This small molecule binds to this protein.
Small molecule (SMILES): Cc1ccc(-c2cc(C(F)(F)F)nn2-c2ccc(S(N)(=O)=O)cc2)cc1

Sequence of chain 1.A:
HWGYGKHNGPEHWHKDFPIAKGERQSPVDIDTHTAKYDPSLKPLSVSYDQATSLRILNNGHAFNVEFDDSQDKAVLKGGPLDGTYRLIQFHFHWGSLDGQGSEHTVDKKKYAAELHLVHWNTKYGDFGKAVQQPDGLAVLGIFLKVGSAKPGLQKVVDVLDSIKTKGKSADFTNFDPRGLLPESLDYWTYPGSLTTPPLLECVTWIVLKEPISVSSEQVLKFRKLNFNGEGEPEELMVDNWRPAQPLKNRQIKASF

Binding-site contacts:
Ligand atom N3 contacts residue HIS93 of chain 1.A at 3.2 Å (h-bond).
Ligand atom N3 contacts residue HIS95 of chain 1.A at 3.3 Å (h-bond).
Ligand atom S1 contacts residue HIS93 of chain 1.A at 3.8 Å.
Ligand atom C2 contacts residue PHE129 of chain 1.A at 3.7 Å (hydrophobic).
Ligand atom C9 contacts residue ASN66 of chain 1.A at 3.7 Å.
Ligand atom C15 contacts residue LEU196 of chain 1.A at 3.9 Å (hydrophobic).
Ligand atom C10 contacts residue GLN91 of chain 1.A at 3.5 Å.
Ligand atom N3 contacts residue THR197 of chain 1.A at 2.8 Å (h-bond).
Ligand atom F2 contacts residue LEU202 of chain 1.A at 3.8 Å.
Ligand atom F1 contacts residue PHE129 of chain 1.A at 3.6 Å.
Ligand atom F2 contacts residue VAL133 of chain 1.A at 3.9 Å.
Ligand atom C8 contacts residue GLN91 of chain 1.A at 3.3 Å.
Ligand atom C13 contacts residue GLN91 of chain 1.A at 3.9 Å.
Ligand atom C16 contacts residue THR198 of chain 1.A at 3.2 Å.
Ligand atom O1 contacts residue THR197 of chain 1.A at 2.9 Å (h-bond).
Ligand atom C16 contacts residue LEU196 of chain 1.A at 3.8 Å (hydrophobic).
Ligand atom O2 contacts residue ZN1 of chain 1.B at 3.0 Å.
Ligand atom C17 contacts residue THR198 of chain 1.A at 3.2 Å.
Ligand atom C14 contacts residue VAL120 of chain 1.A at 3.9 Å (hydrophobic).
Ligand atom C11 contacts residue ASN66 of chain 1.A at 3.3 Å.
Ligand atom O1 contacts residue LEU196 of chain 1.A at 3.3 Å.
Ligand atom O1 contacts residue TRP207 of chain 1.A at 3.8 Å.
Ligand atom F3 contacts residue PRO200 of chain 1.A at 3.2 Å.
Ligand atom C11 contacts residue GLU68 of chain 1.A at 3.3 Å.
Ligand atom O2 contacts residue VAL120 of chain 1.A at 3.8 Å.
Ligand atom N3 contacts residue ZN1 of chain 1.B at 2.0 Å.
Ligand atom S1 contacts residue ZN1 of chain 1.B at 3.0 Å.
Ligand atom C4 contacts residue PRO200 of chain 1.A at 3.8 Å (hydrophobic).
Ligand atom F2 contacts residue PRO200 of chain 1.A at 3.3 Å.
Ligand atom N3 contacts residue HIS118 of chain 1.A at 3.5 Å (h-bond).
Ligand atom S1 contacts residue THR197 of chain 1.A at 3.9 Å.
Ligand atom C9 contacts residue GLN91 of chain 1.A at 3.2 Å.
Ligand atom C7 contacts residue GLN91 of chain 1.A at 3.6 Å.
Ligand atom F2 contacts residue LEU196 of chain 1.A at 3.4 Å.
Ligand atom N1 contacts residue LEU196 of chain 1.A at 3.5 Å.
Ligand atom C5 contacts residue GLN91 of chain 1.A at 3.9 Å.
Ligand atom O2 contacts residue HIS118 of chain 1.A at 3.5 Å (h-bond).
Ligand atom C11 contacts residue GLN91 of chain 1.A at 3.9 Å.
Ligand atom O2 contacts residue HIS93 of chain 1.A at 3.3 Å.
Ligand atom F1 contacts residue VAL133 of chain 1.A at 3.9 Å.